Binding-site contacts:
Ligand atom C5 contacts residue VAL224 of chain 1.B at 4.1 Å (hydrophobic).
Ligand atom N1 contacts residue THR97 of chain 1.B at 3.8 Å.
Ligand atom C2 contacts residue R1P1 of chain 1.F at 4.0 Å.
Ligand atom C6 contacts residue GLY99 of chain 1.B at 4.1 Å.
Ligand atom C5 contacts residue GLY99 of chain 1.B at 3.7 Å.
Ligand atom O2 contacts residue MET200 of chain 1.B at 3.6 Å.
Ligand atom O4 contacts residue ARG171 of chain 1.B at 2.6 Å (salt-bridge).
Ligand atom C5 contacts residue PHE165 of chain 1.B at 4.0 Å (hydrophobic).
Ligand atom C5 contacts residue ILE223 of chain 1.B at 4.1 Å (hydrophobic).
Ligand atom C2 contacts residue TYR198 of chain 1.B at 3.7 Å (hydrophobic).
Ligand atom C6 contacts residue THR97 of chain 1.B at 4.1 Å.
Ligand atom C5 contacts residue THR98 of chain 1.B at 3.8 Å.
Ligand atom N1 contacts residue R1P1 of chain 1.F at 3.5 Å.
Ligand atom N3 contacts residue TYR198 of chain 1.B at 3.9 Å.
Ligand atom C4 contacts residue GLN169 of chain 1.B at 3.6 Å.
Ligand atom O4 contacts residue GLN169 of chain 1.B at 3.6 Å.
Ligand atom N3 contacts residue GLN169 of chain 1.B at 2.9 Å (h-bond).
Ligand atom N3 contacts residue PHE165 of chain 1.B at 3.6 Å.
Ligand atom C4 contacts residue PHE165 of chain 1.B at 3.7 Å (hydrophobic).
Ligand atom O2 contacts residue GLN169 of chain 1.B at 2.9 Å (h-bond).
Ligand atom C6 contacts residue THR98 of chain 1.B at 3.8 Å.
Ligand atom C4 contacts residue ARG171 of chain 1.B at 3.7 Å.
Ligand atom O4 contacts residue GLY99 of chain 1.B at 3.8 Å.
Ligand atom C2 contacts residue GLN169 of chain 1.B at 3.6 Å.
Ligand atom O2 contacts residue PHE165 of chain 1.B at 4.1 Å.
Ligand atom O4 contacts residue VAL224 of chain 1.B at 3.7 Å.
Ligand atom C6 contacts residue PHE165 of chain 1.B at 4.1 Å (hydrophobic).
Ligand atom O2 contacts residue GLU199 of chain 1.B at 3.4 Å.
Ligand atom O4 contacts residue PHE165 of chain 1.B at 4.2 Å.
Ligand atom C2 contacts residue GLU199 of chain 1.B at 4.2 Å.
Ligand atom N1 contacts residue THR98 of chain 1.B at 4.0 Å.
Ligand atom C4 contacts residue GLY99 of chain 1.B at 3.7 Å.
Ligand atom C6 contacts residue R1P1 of chain 1.F at 4.1 Å.
Ligand atom N1 contacts residue PHE165 of chain 1.B at 4.0 Å.
Ligand atom C6 contacts residue ILE223 of chain 1.B at 4.0 Å (hydrophobic).
Ligand atom N3 contacts residue GLY99 of chain 1.B at 4.1 Å.
Ligand atom O2 contacts residue R1P1 of chain 1.F at 3.7 Å.
Ligand atom O2 contacts residue TYR198 of chain 1.B at 3.6 Å.
Ligand atom C2 contacts residue PHE165 of chain 1.B at 3.8 Å (hydrophobic).
Ligand atom N3 contacts residue ARG171 of chain 1.B at 4.2 Å.

This small molecule binds to this protein.
Small molecule (SMILES): O=c1cc[nH]c(=O)[nH]1

Sequence of chain 1.B:
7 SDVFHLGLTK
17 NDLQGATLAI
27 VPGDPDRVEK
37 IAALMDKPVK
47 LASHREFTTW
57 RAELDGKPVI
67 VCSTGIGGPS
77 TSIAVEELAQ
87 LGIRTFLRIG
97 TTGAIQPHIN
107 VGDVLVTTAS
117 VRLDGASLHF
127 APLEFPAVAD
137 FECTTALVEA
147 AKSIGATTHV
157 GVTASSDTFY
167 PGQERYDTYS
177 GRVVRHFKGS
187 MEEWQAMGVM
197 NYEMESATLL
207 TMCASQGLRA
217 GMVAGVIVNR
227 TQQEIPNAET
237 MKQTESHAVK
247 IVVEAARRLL